Sequence of chain 1.G:
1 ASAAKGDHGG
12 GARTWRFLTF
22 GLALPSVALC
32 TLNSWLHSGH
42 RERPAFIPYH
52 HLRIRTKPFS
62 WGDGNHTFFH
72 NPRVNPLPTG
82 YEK

A protein and the small-molecule ligand that binds it are described below.
Small molecule (SMILES): C[C@H](CCC(=O)O)[C@H]1CC[C@H]2[C@@H]3[C@H](O)C[C@@H]4C[C@H](O)CC[C@]4(C)[C@H]3C[C@H](O)[C@]12C

Binding-site contacts:
Ligand atom C20 contacts residue PHE18 of chain 1.G at 3.9 Å (hydrophobic).
Ligand atom O25 contacts residue ARG14 of chain 1.G at 2.8 Å (salt-bridge).
Ligand atom C11 contacts residue PHE21 of chain 1.G at 3.7 Å (hydrophobic).
Ligand atom O25 contacts residue ARG17 of chain 1.G at 3.4 Å (salt-bridge).
Ligand atom C21 contacts residue ARG17 of chain 1.G at 4.3 Å.
Ligand atom C18 contacts residue PHE18 of chain 1.G at 3.9 Å (hydrophobic).
Ligand atom C18 contacts residue GLY22 of chain 1.G at 3.6 Å.
Ligand atom C16 contacts residue PHE18 of chain 1.G at 4.1 Å (hydrophobic).
Ligand atom O25 contacts residue ALA1 of chain 1.F at 4.4 Å.
Ligand atom C24 contacts residue ARG17 of chain 1.G at 3.9 Å.
Ligand atom C12 contacts residue PHE21 of chain 1.G at 3.8 Å (hydrophobic).
Ligand atom C23 contacts residue ARG17 of chain 1.G at 4.1 Å.
Ligand atom C19 contacts residue PHE21 of chain 1.G at 3.9 Å (hydrophobic).
Ligand atom O26 contacts residue ARG14 of chain 1.G at 2.9 Å (salt-bridge).
Ligand atom C21 contacts residue PHE18 of chain 1.G at 4.1 Å (hydrophobic).
Ligand atom C24 contacts residue ARG14 of chain 1.G at 3.6 Å.
Ligand atom C22 contacts residue PHE18 of chain 1.G at 4.3 Å (hydrophobic).
Ligand atom C21 contacts residue PHE21 of chain 1.G at 4.0 Å (hydrophobic).
Ligand atom C19 contacts residue PRO26 of chain 1.G at 4.2 Å (hydrophobic).
Ligand atom C18 contacts residue PHE21 of chain 1.G at 4.1 Å (hydrophobic).

Sequence of chain 1.F:
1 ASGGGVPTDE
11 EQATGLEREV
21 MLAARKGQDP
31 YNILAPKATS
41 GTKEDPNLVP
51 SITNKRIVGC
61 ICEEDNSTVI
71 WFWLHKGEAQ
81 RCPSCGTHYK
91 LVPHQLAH